Sequence of chain 1.C:
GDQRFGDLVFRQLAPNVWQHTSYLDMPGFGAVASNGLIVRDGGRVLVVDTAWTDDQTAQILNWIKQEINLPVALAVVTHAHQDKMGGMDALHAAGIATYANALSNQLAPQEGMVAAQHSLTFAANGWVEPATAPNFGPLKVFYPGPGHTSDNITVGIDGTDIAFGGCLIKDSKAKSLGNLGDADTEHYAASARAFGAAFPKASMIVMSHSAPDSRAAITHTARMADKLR

The protein below binds the small molecule below.
Small molecule (SMILES): CC(C)C[C@@H]1NC(=O)[C@@H](CCCN=C(N)N)NC(=O)[C@@H](C)NC(=O)[C@H](CCC(=O)O)NC(=O)[C@@H]2CCCN2C(=O)[C@H](C(C)C)NC(=O)[C@@H]2CCCN2C(=O)[C@@H](CS)NC1=O

Binding-site contacts:
Ligand atom SG contacts residue HIS167 of chain 1.C at 3.3 Å (h-bond).
Ligand atom SG contacts residue ZN1 of chain 1.M at 2.3 Å.
Ligand atom CB contacts residue MET45 of chain 1.C at 4.0 Å (hydrophobic).
Ligand atom SG contacts residue ASP102 of chain 1.C at 3.3 Å (salt-bridge).
Ligand atom SG contacts residue HIS98 of chain 1.C at 4.0 Å.
Ligand atom CD contacts residue HIS100 of chain 1.C at 3.7 Å.
Ligand atom CG2 contacts residue MET45 of chain 1.C at 3.8 Å (hydrophobic).
Ligand atom CG contacts residue VAL51 of chain 1.C at 4.0 Å (hydrophobic).
Ligand atom NH1 contacts residue ASN198 of chain 1.C at 3.1 Å (h-bond).
Ligand atom CA contacts residue ASP102 of chain 1.C at 4.0 Å.
Ligand atom O contacts residue ASN198 of chain 1.C at 3.6 Å.
Ligand atom CD1 contacts residue LEU43 of chain 1.C at 3.8 Å (hydrophobic).
Ligand atom CB contacts residue ASP102 of chain 1.C at 3.2 Å.
Ligand atom O contacts residue GLN101 of chain 1.C at 3.7 Å.
Ligand atom CB contacts residue HIS100 of chain 1.C at 3.6 Å.
Ligand atom CB contacts residue ASN198 of chain 1.C at 3.7 Å.
Ligand atom CB contacts residue MET45 of chain 1.C at 3.8 Å (hydrophobic).
Ligand atom CB contacts residue ZN1 of chain 1.L at 3.3 Å.
Ligand atom CB contacts residue ZN1 of chain 1.M at 3.5 Å.
Ligand atom CD contacts residue HIS228 of chain 1.C at 3.4 Å.
Ligand atom SG contacts residue ZN1 of chain 1.L at 2.3 Å.
Ligand atom CZ contacts residue ASN198 of chain 1.C at 3.3 Å.
Ligand atom CG contacts residue HIS228 of chain 1.C at 4.0 Å.
Ligand atom CA contacts residue TRP71 of chain 1.C at 3.8 Å (hydrophobic).
Ligand atom C contacts residue TRP71 of chain 1.C at 3.6 Å (hydrophobic).
Ligand atom CG1 contacts residue PHE48 of chain 1.C at 4.0 Å (hydrophobic).
Ligand atom CD2 contacts residue LEU43 of chain 1.C at 3.7 Å (hydrophobic).
Ligand atom SG contacts residue CYS186 of chain 1.C at 3.9 Å.
Ligand atom CD contacts residue ZN1 of chain 1.M at 4.0 Å.
Ligand atom CG contacts residue HIS100 of chain 1.C at 4.1 Å.
Ligand atom NH2 contacts residue ASN198 of chain 1.C at 2.6 Å (h-bond).
Ligand atom O contacts residue TRP71 of chain 1.C at 3.6 Å.
Ligand atom NH2 contacts residue GLY200 of chain 1.C at 3.6 Å.
Ligand atom CG1 contacts residue MET45 of chain 1.C at 3.9 Å (hydrophobic).
Ligand atom OE1 contacts residue PHE48 of chain 1.C at 3.9 Å.
Ligand atom CA contacts residue ZN1 of chain 1.M at 3.9 Å.
Ligand atom CD1 contacts residue MET45 of chain 1.C at 3.6 Å (hydrophobic).
Ligand atom CG contacts residue ASN198 of chain 1.C at 3.7 Å.
Ligand atom SG contacts residue HIS100 of chain 1.C at 3.6 Å.
Ligand atom N contacts residue TRP71 of chain 1.C at 3.8 Å.